Sequence of chain 2.A:
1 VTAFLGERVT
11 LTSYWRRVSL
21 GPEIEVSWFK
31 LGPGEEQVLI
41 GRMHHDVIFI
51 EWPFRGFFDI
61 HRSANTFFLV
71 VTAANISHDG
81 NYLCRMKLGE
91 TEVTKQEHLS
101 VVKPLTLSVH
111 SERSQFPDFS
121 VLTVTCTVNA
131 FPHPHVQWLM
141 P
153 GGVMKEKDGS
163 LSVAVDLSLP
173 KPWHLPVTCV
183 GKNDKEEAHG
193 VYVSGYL

Binding-site contacts:
Ligand atom O3 contacts residue PRO53 of chain 2.A at 3.7 Å.
Ligand atom O6 contacts residue PHE57 of chain 2.A at 3.8 Å.
Ligand atom N2 contacts residue ASN75 of chain 2.A at 3.3 Å (h-bond).
Ligand atom O5 contacts residue SER77 of chain 2.A at 3.7 Å.
Ligand atom O7 contacts residue PRO53 of chain 2.A at 3.9 Å.
Ligand atom C8 contacts residue LYS159 of chain 2.A at 4.2 Å.
Ligand atom C2 contacts residue ASN75 of chain 2.A at 2.7 Å.
Ligand atom C5 contacts residue HIS78 of chain 2.A at 3.9 Å.
Ligand atom C5 contacts residue SER77 of chain 2.A at 3.8 Å.
Ligand atom N2 contacts residue PRO53 of chain 2.A at 2.9 Å (h-bond).
Ligand atom C5 contacts residue PHE57 of chain 2.A at 4.1 Å (hydrophobic).
Ligand atom C1 contacts residue SER77 of chain 2.A at 3.6 Å.
Ligand atom O7 contacts residue ASN75 of chain 2.A at 3.7 Å.
Ligand atom C1 contacts residue HIS78 of chain 2.A at 4.0 Å.
Ligand atom O5 contacts residue HIS78 of chain 2.A at 3.2 Å (h-bond).
Ligand atom C6 contacts residue PHE57 of chain 2.A at 3.6 Å (hydrophobic).
Ligand atom O6 contacts residue PHE54 of chain 2.A at 4.0 Å.
Ligand atom C1 contacts residue PRO53 of chain 2.A at 3.9 Å (hydrophobic).
Ligand atom C6 contacts residue PRO53 of chain 2.A at 4.3 Å (hydrophobic).
Ligand atom C5 contacts residue ASN75 of chain 2.A at 3.6 Å.
Ligand atom C1 contacts residue ASN75 of chain 2.A at 1.6 Å.
Ligand atom O5 contacts residue PHE57 of chain 2.A at 3.9 Å.
Ligand atom C4 contacts residue PHE57 of chain 2.A at 3.9 Å (hydrophobic).
Ligand atom O7 contacts residue PHE54 of chain 2.A at 3.5 Å.
Ligand atom C2 contacts residue PRO53 of chain 2.A at 3.7 Å (hydrophobic).
Ligand atom O5 contacts residue ASN75 of chain 2.A at 2.3 Å (h-bond).
Ligand atom C4 contacts residue ASN75 of chain 2.A at 4.2 Å.
Ligand atom C1 contacts residue PHE57 of chain 2.A at 4.0 Å (hydrophobic).
Ligand atom C3 contacts residue PRO53 of chain 2.A at 3.6 Å (hydrophobic).
Ligand atom C8 contacts residue ASP160 of chain 2.A at 4.5 Å.
Ligand atom O6 contacts residue PHE58 of chain 2.A at 3.9 Å.
Ligand atom O4 contacts residue PHE57 of chain 2.A at 4.5 Å.
Ligand atom C7 contacts residue ASN75 of chain 2.A at 3.7 Å.
Ligand atom C6 contacts residue HIS78 of chain 2.A at 3.9 Å.
Ligand atom C3 contacts residue ASN75 of chain 2.A at 4.0 Å.
Ligand atom O6 contacts residue HIS78 of chain 2.A at 3.1 Å (h-bond).
Ligand atom C7 contacts residue PRO53 of chain 2.A at 3.8 Å (hydrophobic).

The protein below binds the small molecule below.
Small molecule (SMILES): CC(=O)N[C@H]1[C@H](O[C@H]2[C@H](O)[C@@H](NC(C)=O)CO[C@@H]2CO)O[C@H](CO)[C@@H](O[C@@H]2O[C@H](CO)[C@@H](O)[C@H](O)[C@@H]2O)[C@@H]1O